Sequence of chain 2.D:
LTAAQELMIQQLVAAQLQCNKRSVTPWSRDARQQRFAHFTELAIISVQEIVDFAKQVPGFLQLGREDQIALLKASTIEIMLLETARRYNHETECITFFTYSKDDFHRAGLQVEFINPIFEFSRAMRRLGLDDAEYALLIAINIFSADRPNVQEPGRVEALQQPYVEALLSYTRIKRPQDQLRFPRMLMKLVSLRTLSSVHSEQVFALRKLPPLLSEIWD

The small molecule below binds the protein below.
Small molecule (SMILES): OC(c1ccc(NCC(F)(F)F)cc1)(C(F)(F)F)C(F)(F)F

Binding-site contacts:
Ligand atom F21 contacts residue THR108 of chain 2.D at 3.4 Å.
Ligand atom O42 contacts residue HIS227 of chain 2.D at 2.6 Å (h-bond).
Ligand atom F20 contacts residue LEU105 of chain 2.D at 3.4 Å.
Ligand atom C28 contacts residue BNS1 of chain 2.K at 4.0 Å.
Ligand atom F39 contacts residue PHE60 of chain 2.D at 4.0 Å.
Ligand atom F20 contacts residue BNS1 of chain 2.K at 3.7 Å.
Ligand atom C23 contacts residue BNS1 of chain 2.K at 3.6 Å.
Ligand atom F40 contacts residue ALA67 of chain 2.D at 3.6 Å.
Ligand atom N15 contacts residue BNS1 of chain 2.K at 2.5 Å (h-bond).
Ligand atom C16 contacts residue BNS1 of chain 2.K at 3.2 Å.
Ligand atom C19 contacts residue LEU105 of chain 2.D at 3.7 Å (hydrophobic).
Ligand atom C26 contacts residue HIS227 of chain 2.D at 3.6 Å.
Ligand atom F22 contacts residue PHE141 of chain 2.D at 3.5 Å.
Ligand atom F21 contacts residue LEU105 of chain 2.D at 3.5 Å.
Ligand atom F39 contacts residue THR64 of chain 2.D at 3.9 Å.
Ligand atom F39 contacts residue PHE63 of chain 2.D at 4.0 Å.
Ligand atom C24 contacts residue ILE101 of chain 2.D at 3.7 Å (hydrophobic).
Ligand atom O42 contacts residue TRP249 of chain 2.D at 3.2 Å.
Ligand atom F37 contacts residue HIS227 of chain 2.D at 3.2 Å.
Ligand atom C33 contacts residue HIS227 of chain 2.D at 3.4 Å.
Ligand atom C25 contacts residue TRP249 of chain 2.D at 3.8 Å (hydrophobic).
Ligand atom F20 contacts residue MET104 of chain 2.D at 3.4 Å.
Ligand atom F36 contacts residue LEU234 of chain 2.D at 3.5 Å.
Ligand atom F40 contacts residue THR64 of chain 2.D at 4.0 Å.
Ligand atom C25 contacts residue HIS227 of chain 2.D at 3.3 Å.
Ligand atom F41 contacts residue THR64 of chain 2.D at 3.6 Å.
Ligand atom F20 contacts residue THR108 of chain 2.D at 3.1 Å.
Ligand atom C16 contacts residue THR108 of chain 2.D at 3.5 Å.
Ligand atom F41 contacts residue PHE60 of chain 2.D at 3.9 Å.
Ligand atom F41 contacts residue LEU241 of chain 2.D at 2.9 Å.
Ligand atom F40 contacts residue LEU245 of chain 2.D at 3.7 Å.
Ligand atom C34 contacts residue HIS227 of chain 2.D at 3.8 Å.
Ligand atom C19 contacts residue THR108 of chain 2.D at 3.5 Å.
Ligand atom F40 contacts residue TRP249 of chain 2.D at 3.9 Å.
Ligand atom F37 contacts residue PHE141 of chain 2.D at 3.8 Å.
Ligand atom F21 contacts residue ILE145 of chain 2.D at 3.2 Å.
Ligand atom F22 contacts residue LEU105 of chain 2.D at 3.5 Å.
Ligand atom F37 contacts residue GLN230 of chain 2.D at 3.2 Å.
Ligand atom C24 contacts residue MET104 of chain 2.D at 3.6 Å (hydrophobic).
Ligand atom F35 contacts residue LEU137 of chain 2.D at 3.2 Å.